Sequence of chain 1.B:
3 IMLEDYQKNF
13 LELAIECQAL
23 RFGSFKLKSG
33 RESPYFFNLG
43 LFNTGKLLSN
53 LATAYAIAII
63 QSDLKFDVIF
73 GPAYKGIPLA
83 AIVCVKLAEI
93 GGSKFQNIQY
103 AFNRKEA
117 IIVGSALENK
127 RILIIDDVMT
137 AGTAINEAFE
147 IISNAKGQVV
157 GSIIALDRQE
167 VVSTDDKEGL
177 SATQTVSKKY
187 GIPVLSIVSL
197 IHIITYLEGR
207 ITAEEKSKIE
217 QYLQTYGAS

Binding-site contacts:
Ligand atom O3P contacts residue MET135 of chain 1.B at 3.7 Å.
Ligand atom P contacts residue ALA137 of chain 1.B at 3.6 Å.
Ligand atom C4' contacts residue LYS30 of chain 1.B at 3.7 Å.
Ligand atom C4 contacts residue PHE39 of chain 1.B at 3.5 Å (hydrophobic).
Ligand atom C3' contacts residue VAL134 of chain 1.B at 3.6 Å (hydrophobic).
Ligand atom N3 contacts residue VAL134 of chain 1.B at 3.7 Å.
Ligand atom C5' contacts residue VAL134 of chain 1.B at 3.3 Å (hydrophobic).
Ligand atom O2P contacts residue GLY138 of chain 1.B at 3.5 Å (h-bond).
Ligand atom O2P contacts residue THR136 of chain 1.B at 3.6 Å.
Ligand atom O71 contacts residue LYS30 of chain 1.B at 3.0 Å (salt-bridge).
Ligand atom C2 contacts residue PHE38 of chain 1.B at 3.4 Å (hydrophobic).
Ligand atom C2' contacts residue ASP133 of chain 1.B at 3.6 Å.
Ligand atom N3 contacts residue PHE38 of chain 1.B at 3.5 Å.
Ligand atom C7 contacts residue THR136 of chain 1.B at 3.5 Å.
Ligand atom O3' contacts residue VAL134 of chain 1.B at 3.6 Å.
Ligand atom C4 contacts residue PHE38 of chain 1.B at 3.5 Å (hydrophobic).
Ligand atom O72 contacts residue THR136 of chain 1.B at 2.6 Å (h-bond).
Ligand atom O2P contacts residue ALA137 of chain 1.B at 2.8 Å (h-bond).
Ligand atom O2 contacts residue ASP133 of chain 1.B at 3.3 Å (salt-bridge).
Ligand atom N3 contacts residue PHE39 of chain 1.B at 2.6 Å (h-bond).
Ligand atom C2 contacts residue PHE39 of chain 1.B at 3.4 Å (hydrophobic).
Ligand atom O72 contacts residue LEU29 of chain 1.B at 3.6 Å.
Ligand atom O3' contacts residue ASP133 of chain 1.B at 2.8 Å (salt-bridge).
Ligand atom O1P contacts residue ALA140 of chain 1.B at 2.7 Å (h-bond).
Ligand atom P contacts residue LYS30 of chain 1.B at 3.5 Å.
Ligand atom C3' contacts residue ASP133 of chain 1.B at 3.5 Å.
Ligand atom C6 contacts residue PHE38 of chain 1.B at 3.6 Å (hydrophobic).
Ligand atom O4 contacts residue ARG164 of chain 1.B at 2.9 Å (salt-bridge).
Ligand atom P contacts residue GLY138 of chain 1.B at 3.7 Å.
Ligand atom O1P contacts residue LYS30 of chain 1.B at 2.5 Å (salt-bridge).
Ligand atom O1P contacts residue THR139 of chain 1.B at 3.2 Å (h-bond).
Ligand atom O4 contacts residue PHE39 of chain 1.B at 2.8 Å (h-bond).
Ligand atom O3P contacts residue ALA137 of chain 1.B at 3.2 Å (h-bond).
Ligand atom O5' contacts residue THR136 of chain 1.B at 3.6 Å.
Ligand atom O71 contacts residue LEU29 of chain 1.B at 3.5 Å.
Ligand atom O3P contacts residue THR139 of chain 1.B at 3.7 Å.
Ligand atom C5 contacts residue PHE38 of chain 1.B at 3.5 Å (hydrophobic).
Ligand atom O3P contacts residue THR136 of chain 1.B at 2.8 Å (h-bond).
Ligand atom O3P contacts residue GLY138 of chain 1.B at 2.9 Å (h-bond).
Ligand atom O2 contacts residue PHE39 of chain 1.B at 3.2 Å (h-bond).

This protein binds this small molecule.
Small molecule (SMILES): O=C(O)c1cc(=O)[nH]c(=O)n1[C@@H]1O[C@H](COP(=O)(O)O)[C@@H](O)[C@H]1O